Binding-site contacts:
Ligand atom SD contacts residue ASP50 of chain 1.E at 3.9 Å.
Ligand atom CB contacts residue LYS29 of chain 1.E at 4.1 Å.
Ligand atom CA contacts residue LYS29 of chain 1.E at 3.7 Å.
Ligand atom N contacts residue GLN30 of chain 1.E at 4.4 Å.
Ligand atom C contacts residue LYS29 of chain 1.E at 4.1 Å.
Ligand atom CB contacts residue GLN30 of chain 1.E at 4.1 Å.
Ligand atom CG contacts residue GLN30 of chain 1.E at 4.4 Å.
Ligand atom O contacts residue PHE60 of chain 1.D at 4.1 Å.
Ligand atom SD contacts residue PRO28 of chain 1.E at 3.5 Å (h-bond).
Ligand atom N contacts residue GLN30 of chain 1.E at 4.0 Å.
Ligand atom CA contacts residue TYR54 of chain 1.D at 3.7 Å (hydrophobic).
Ligand atom CB contacts residue LYS29 of chain 1.E at 3.2 Å.
Ligand atom CB contacts residue THR34 of chain 1.D at 3.5 Å.
Ligand atom CB contacts residue TYR31 of chain 1.E at 4.4 Å (hydrophobic).
Ligand atom N contacts residue TYR54 of chain 1.D at 4.0 Å.
Ligand atom CA contacts residue LYS29 of chain 1.E at 4.3 Å.
Ligand atom CB contacts residue SER93 of chain 1.E at 4.0 Å.
Ligand atom CG contacts residue THR34 of chain 1.D at 3.6 Å.
Ligand atom O contacts residue GLN30 of chain 1.E at 3.7 Å.
Ligand atom CB contacts residue GLY94 of chain 1.E at 4.2 Å.
Ligand atom CG contacts residue SER93 of chain 1.E at 4.1 Å.
Ligand atom C contacts residue GLN30 of chain 1.E at 4.0 Å.
Ligand atom SD contacts residue LEU27 of chain 1.E at 4.3 Å.
Ligand atom N contacts residue PHE95 of chain 1.E at 4.1 Å.
Ligand atom CB contacts residue PRO28 of chain 1.E at 4.1 Å (hydrophobic).
Ligand atom SD contacts residue GLN30 of chain 1.E at 4.0 Å.
Ligand atom CG contacts residue TYR31 of chain 1.E at 3.8 Å (hydrophobic).
Ligand atom CE contacts residue TYR31 of chain 1.E at 4.2 Å (hydrophobic).
Ligand atom SD contacts residue TYR31 of chain 1.E at 4.2 Å.
Ligand atom CB contacts residue PHE95 of chain 1.E at 4.0 Å (hydrophobic).
Ligand atom CD contacts residue TYR54 of chain 1.D at 3.5 Å (hydrophobic).
Ligand atom CG contacts residue PHE95 of chain 1.E at 3.2 Å (hydrophobic).
Ligand atom O contacts residue TYR54 of chain 1.D at 4.3 Å.
Ligand atom CB contacts residue TYR54 of chain 1.D at 4.1 Å (hydrophobic).
Ligand atom CB contacts residue GLN30 of chain 1.E at 4.0 Å.
Ligand atom N contacts residue LYS29 of chain 1.E at 3.1 Å (salt-bridge).
Ligand atom CA contacts residue GLN30 of chain 1.E at 3.5 Å.
Ligand atom CD contacts residue PHE95 of chain 1.E at 3.1 Å (hydrophobic).
Ligand atom CE contacts residue ASP50 of chain 1.E at 3.5 Å.
Ligand atom C contacts residue TYR54 of chain 1.D at 4.2 Å (hydrophobic).

Sequence of chain 1.D:
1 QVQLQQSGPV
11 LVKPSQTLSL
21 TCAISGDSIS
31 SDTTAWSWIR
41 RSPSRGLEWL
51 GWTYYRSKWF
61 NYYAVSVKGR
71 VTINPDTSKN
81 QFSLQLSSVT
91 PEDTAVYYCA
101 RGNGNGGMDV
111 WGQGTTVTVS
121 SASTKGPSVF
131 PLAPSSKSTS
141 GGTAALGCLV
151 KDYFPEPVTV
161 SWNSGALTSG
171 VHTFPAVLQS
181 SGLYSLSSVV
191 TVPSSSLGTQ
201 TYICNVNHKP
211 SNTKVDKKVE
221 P

Sequence of chain 1.E:
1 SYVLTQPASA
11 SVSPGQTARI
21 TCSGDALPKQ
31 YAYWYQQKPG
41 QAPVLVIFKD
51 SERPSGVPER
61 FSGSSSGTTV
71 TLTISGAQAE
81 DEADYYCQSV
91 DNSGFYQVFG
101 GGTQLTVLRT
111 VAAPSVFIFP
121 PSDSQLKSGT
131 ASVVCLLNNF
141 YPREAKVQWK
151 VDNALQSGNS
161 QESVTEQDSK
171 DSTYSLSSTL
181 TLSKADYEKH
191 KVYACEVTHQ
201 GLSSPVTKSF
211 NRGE

A small-molecule ligand and the protein it binds are described below.
Small molecule (SMILES): CSCC[C@@H](C=O)NC(=O)[C@@H]1CCCN1C(=O)[C@H](CCCC[NH3+])NC(=O)[C@@H]1CCCN1C(=O)[C@@H]1CCCN1C(=O)[C@H](CC(N)=O)NC(=O)[C@@H]1CCCN1